The protein below binds the small molecule below.
Small molecule (SMILES): CC(=O)N[C@@H]1[C@@H](O)[C@H](O)[C@@H](CO)O[C@H]1O

Sequence of chain 3.A:
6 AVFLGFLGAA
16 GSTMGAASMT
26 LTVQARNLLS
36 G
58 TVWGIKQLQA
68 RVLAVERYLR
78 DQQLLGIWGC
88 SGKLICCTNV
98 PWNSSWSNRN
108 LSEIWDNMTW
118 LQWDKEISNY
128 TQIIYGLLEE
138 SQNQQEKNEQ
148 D

Binding-site contacts:
Ligand atom N2 contacts residue ASN100 of chain 3.A at 2.9 Å (h-bond).
Ligand atom O5 contacts residue ASN100 of chain 3.A at 2.4 Å (h-bond).
Ligand atom C5 contacts residue ASN100 of chain 3.A at 3.7 Å.
Ligand atom C4 contacts residue ASN100 of chain 3.A at 4.2 Å.
Ligand atom C7 contacts residue ASN100 of chain 3.A at 4.0 Å.
Ligand atom C5 contacts residue SER102 of chain 3.A at 3.6 Å.
Ligand atom C2 contacts residue ASN100 of chain 3.A at 2.5 Å.
Ligand atom O5 contacts residue SER102 of chain 3.A at 2.7 Å (h-bond).
Ligand atom C1 contacts residue ASN100 of chain 3.A at 1.4 Å.
Ligand atom C1 contacts residue SER102 of chain 3.A at 3.7 Å.
Ligand atom C3 contacts residue ASN100 of chain 3.A at 3.8 Å.
Ligand atom C6 contacts residue SER102 of chain 3.A at 3.4 Å.